Sequence of chain 1.B:
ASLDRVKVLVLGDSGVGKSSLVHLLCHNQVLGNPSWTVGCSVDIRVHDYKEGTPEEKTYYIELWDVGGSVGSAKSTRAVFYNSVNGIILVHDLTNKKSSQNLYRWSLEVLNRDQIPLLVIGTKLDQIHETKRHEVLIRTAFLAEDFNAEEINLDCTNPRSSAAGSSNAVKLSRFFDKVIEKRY

Binding-site contacts:
Ligand atom O6 contacts residue CYS209 of chain 1.B at 2.7 Å (h-bond).
Ligand atom O3G contacts residue MG1 of chain 1.E at 1.9 Å.
Ligand atom O3A contacts residue GLY47 of chain 1.B at 3.0 Å (h-bond).
Ligand atom O3G contacts residue THR67 of chain 1.B at 2.9 Å (h-bond).
Ligand atom PB contacts residue LYS48 of chain 1.B at 3.5 Å.
Ligand atom O6 contacts residue ASP208 of chain 1.B at 3.3 Å.
Ligand atom O2A contacts residue SER50 of chain 1.B at 2.5 Å (h-bond).
Ligand atom C6 contacts residue LYS177 of chain 1.B at 3.5 Å.
Ligand atom O1B contacts residue SER49 of chain 1.B at 3.0 Å (h-bond).
Ligand atom O3A contacts residue LYS48 of chain 1.B at 3.7 Å.
Ligand atom O2G contacts residue GLY45 of chain 1.B at 3.2 Å (h-bond).
Ligand atom N3 contacts residue THR210 of chain 1.B at 3.6 Å.
Ligand atom O2A contacts residue SER49 of chain 1.B at 3.7 Å.
Ligand atom O2B contacts residue GLY45 of chain 1.B at 3.2 Å (h-bond).
Ligand atom C4 contacts residue THR210 of chain 1.B at 3.6 Å.
Ligand atom N1 contacts residue ASP179 of chain 1.B at 2.8 Å (salt-bridge).
Ligand atom N1 contacts residue ASP208 of chain 1.B at 2.9 Å (salt-bridge).
Ligand atom O6 contacts residue LYS177 of chain 1.B at 2.9 Å (salt-bridge).
Ligand atom C6 contacts residue CYS209 of chain 1.B at 3.5 Å (hydrophobic).
Ligand atom S1G contacts residue SER44 of chain 1.B at 3.4 Å (h-bond).
Ligand atom O4' contacts residue LYS177 of chain 1.B at 3.6 Å (salt-bridge).
Ligand atom O1B contacts residue LYS48 of chain 1.B at 3.6 Å (salt-bridge).
Ligand atom O2B contacts residue VAL46 of chain 1.B at 3.3 Å (h-bond).
Ligand atom PB contacts residue MG1 of chain 1.E at 3.4 Å.
Ligand atom N2 contacts residue ASP179 of chain 1.B at 2.5 Å (salt-bridge).
Ligand atom O3B contacts residue MG1 of chain 1.E at 3.6 Å.
Ligand atom C2 contacts residue ASP179 of chain 1.B at 3.4 Å.
Ligand atom PB contacts residue GLY47 of chain 1.B at 3.6 Å.
Ligand atom N7 contacts residue CYS209 of chain 1.B at 3.5 Å.
Ligand atom O2B contacts residue LYS48 of chain 1.B at 3.0 Å (salt-bridge).
Ligand atom PG contacts residue MG1 of chain 1.E at 3.3 Å.
Ligand atom O2B contacts residue GLY47 of chain 1.B at 3.0 Å (h-bond).
Ligand atom PG contacts residue GLY45 of chain 1.B at 3.5 Å.
Ligand atom O1B contacts residue MG1 of chain 1.E at 2.2 Å.
Ligand atom O3B contacts residue GLY45 of chain 1.B at 3.0 Å (h-bond).
Ligand atom PB contacts residue GLY45 of chain 1.B at 3.6 Å.
Ligand atom O2A contacts residue GLY47 of chain 1.B at 3.5 Å.
Ligand atom C6 contacts residue ASP208 of chain 1.B at 3.3 Å.
Ligand atom O2G contacts residue SER44 of chain 1.B at 2.9 Å (h-bond).
Ligand atom N1 contacts residue LYS177 of chain 1.B at 3.6 Å.

This protein binds this small molecule.
Small molecule (SMILES): Nc1nc2c(ncn2[C@@H]2O[C@H](CO[P](=O)(O)O[P](=O)(O)OP(O)(O)=S)[C@@H](O)[C@H]2O)c(=O)[nH]1